The small molecule below binds the protein below.
Small molecule (SMILES): CC(=O)N[C@H]1[C@H](O[C@H]2[C@H](O)[C@@H](NC(C)=O)CO[C@@H]2CO)O[C@H](CO)[C@@H](O)[C@@H]1O

Sequence of chain 1.A:
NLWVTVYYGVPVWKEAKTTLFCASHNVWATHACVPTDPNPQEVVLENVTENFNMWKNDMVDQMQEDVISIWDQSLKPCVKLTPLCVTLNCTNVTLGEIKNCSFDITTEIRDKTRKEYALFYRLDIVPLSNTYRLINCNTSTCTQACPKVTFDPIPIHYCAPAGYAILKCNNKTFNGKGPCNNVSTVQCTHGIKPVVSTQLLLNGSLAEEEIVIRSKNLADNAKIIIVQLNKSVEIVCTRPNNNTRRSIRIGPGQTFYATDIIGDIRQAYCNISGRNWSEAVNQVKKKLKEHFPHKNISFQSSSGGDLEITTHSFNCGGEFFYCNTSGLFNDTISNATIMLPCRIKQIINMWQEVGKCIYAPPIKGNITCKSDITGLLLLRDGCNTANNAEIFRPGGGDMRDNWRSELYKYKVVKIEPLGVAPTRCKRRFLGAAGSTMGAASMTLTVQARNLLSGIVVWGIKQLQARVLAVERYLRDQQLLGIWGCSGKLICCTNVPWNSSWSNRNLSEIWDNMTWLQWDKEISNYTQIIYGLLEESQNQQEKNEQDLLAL

Binding-site contacts:
Ligand atom C3 contacts residue ASN312 of chain 1.A at 3.7 Å.
Ligand atom N2 contacts residue ASN312 of chain 1.A at 2.8 Å (h-bond).
Ligand atom O7 contacts residue ARG311 of chain 1.A at 4.0 Å.
Ligand atom O5 contacts residue ASN312 of chain 1.A at 2.4 Å (h-bond).
Ligand atom C7 contacts residue ASN312 of chain 1.A at 3.3 Å.
Ligand atom C5 contacts residue ASN312 of chain 1.A at 3.7 Å.
Ligand atom C4 contacts residue ASN312 of chain 1.A at 4.2 Å.
Ligand atom C2 contacts residue ASN312 of chain 1.A at 2.4 Å.
Ligand atom O7 contacts residue ASN312 of chain 1.A at 3.3 Å (h-bond).
Ligand atom C8 contacts residue ARG311 of chain 1.A at 4.2 Å.
Ligand atom C8 contacts residue ASN312 of chain 1.A at 3.8 Å.
Ligand atom C1 contacts residue ASN312 of chain 1.A at 1.5 Å.